Sequence of chain 2.A:
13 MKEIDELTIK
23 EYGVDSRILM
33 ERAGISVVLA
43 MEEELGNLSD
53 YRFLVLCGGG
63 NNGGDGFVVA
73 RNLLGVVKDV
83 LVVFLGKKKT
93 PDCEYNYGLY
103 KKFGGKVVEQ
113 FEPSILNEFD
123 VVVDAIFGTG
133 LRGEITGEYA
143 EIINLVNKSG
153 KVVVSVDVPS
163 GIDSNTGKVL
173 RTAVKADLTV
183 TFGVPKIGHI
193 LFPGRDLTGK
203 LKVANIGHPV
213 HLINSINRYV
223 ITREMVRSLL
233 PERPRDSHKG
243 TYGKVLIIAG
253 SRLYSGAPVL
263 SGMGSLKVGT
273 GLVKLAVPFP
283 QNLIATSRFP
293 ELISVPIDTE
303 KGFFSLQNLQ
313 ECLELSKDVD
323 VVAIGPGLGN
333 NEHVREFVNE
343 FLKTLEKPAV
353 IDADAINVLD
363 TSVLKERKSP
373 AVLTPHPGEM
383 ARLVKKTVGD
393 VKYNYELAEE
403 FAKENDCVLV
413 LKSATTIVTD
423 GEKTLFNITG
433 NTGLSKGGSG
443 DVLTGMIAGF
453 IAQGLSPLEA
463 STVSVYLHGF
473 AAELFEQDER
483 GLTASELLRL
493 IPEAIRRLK

Binding-site contacts:
Ligand atom CH2 contacts residue ARG34 of chain 6.A at 3.4 Å.
Ligand atom CB contacts residue ASN49 of chain 2.A at 3.9 Å.
Ligand atom CA contacts residue VAL205 of chain 6.A at 3.3 Å (hydrophobic).
Ligand atom CD1 contacts residue ASN207 of chain 6.A at 3.4 Å.
Ligand atom O contacts residue ASN207 of chain 6.A at 2.8 Å (h-bond).
Ligand atom N contacts residue GLU44 of chain 2.A at 2.8 Å (salt-bridge).
Ligand atom CG contacts residue VAL40 of chain 2.A at 3.8 Å (hydrophobic).
Ligand atom CH2 contacts residue ILE37 of chain 2.A at 3.7 Å (hydrophobic).
Ligand atom CE2 contacts residue ASN207 of chain 6.A at 3.5 Å.
Ligand atom CE3 contacts residue LEU41 of chain 2.A at 3.8 Å (hydrophobic).
Ligand atom CD1 contacts residue ASN74 of chain 2.A at 3.9 Å.
Ligand atom O contacts residue VAL205 of chain 6.A at 2.9 Å (h-bond).
Ligand atom CZ2 contacts residue ARG34 of chain 6.A at 3.7 Å.
Ligand atom C contacts residue VAL205 of chain 6.A at 3.6 Å (hydrophobic).
Ligand atom CZ2 contacts residue ASN207 of chain 6.A at 3.7 Å.
Ligand atom N contacts residue VAL205 of chain 6.A at 3.0 Å (h-bond).
Ligand atom NE1 contacts residue VAL40 of chain 2.A at 3.8 Å.
Ligand atom CZ2 contacts residue ASN74 of chain 2.A at 3.4 Å.
Ligand atom N contacts residue GLU44 of chain 2.A at 2.8 Å (salt-bridge).
Ligand atom CD1 contacts residue VAL205 of chain 6.A at 3.8 Å (hydrophobic).
Ligand atom C contacts residue GLU44 of chain 2.A at 3.4 Å.
Ligand atom NE1 contacts residue ASN74 of chain 2.A at 3.0 Å (h-bond).
Ligand atom CD2 contacts residue GLU45 of chain 6.A at 3.7 Å.
Ligand atom CE1 contacts residue ALA42 of chain 6.A at 3.8 Å (hydrophobic).
Ligand atom O contacts residue VAL205 of chain 6.A at 3.4 Å (h-bond).
Ligand atom O contacts residue ALA206 of chain 6.A at 3.2 Å.
Ligand atom CE2 contacts residue VAL40 of chain 2.A at 3.7 Å (hydrophobic).
Ligand atom CZ contacts residue ALA42 of chain 6.A at 3.5 Å (hydrophobic).
Ligand atom CD1 contacts residue VAL40 of chain 2.A at 3.8 Å (hydrophobic).
Ligand atom CD2 contacts residue VAL40 of chain 2.A at 3.6 Å (hydrophobic).
Ligand atom CZ contacts residue SER38 of chain 6.A at 3.4 Å.
Ligand atom O contacts residue LYS204 of chain 6.A at 3.9 Å.
Ligand atom O contacts residue ASN207 of chain 6.A at 3.2 Å (h-bond).
Ligand atom CB contacts residue GLU44 of chain 2.A at 3.4 Å.
Ligand atom CE2 contacts residue GLU45 of chain 6.A at 3.8 Å.
Ligand atom NE1 contacts residue ASN207 of chain 6.A at 3.6 Å (h-bond).
Ligand atom N contacts residue ASN49 of chain 2.A at 3.6 Å.
Ligand atom CA contacts residue GLU44 of chain 2.A at 3.6 Å.
Ligand atom CA contacts residue GLU44 of chain 2.A at 3.5 Å.
Ligand atom CD2 contacts residue LEU41 of chain 6.A at 3.6 Å (hydrophobic).

Sequence of chain 6.A:
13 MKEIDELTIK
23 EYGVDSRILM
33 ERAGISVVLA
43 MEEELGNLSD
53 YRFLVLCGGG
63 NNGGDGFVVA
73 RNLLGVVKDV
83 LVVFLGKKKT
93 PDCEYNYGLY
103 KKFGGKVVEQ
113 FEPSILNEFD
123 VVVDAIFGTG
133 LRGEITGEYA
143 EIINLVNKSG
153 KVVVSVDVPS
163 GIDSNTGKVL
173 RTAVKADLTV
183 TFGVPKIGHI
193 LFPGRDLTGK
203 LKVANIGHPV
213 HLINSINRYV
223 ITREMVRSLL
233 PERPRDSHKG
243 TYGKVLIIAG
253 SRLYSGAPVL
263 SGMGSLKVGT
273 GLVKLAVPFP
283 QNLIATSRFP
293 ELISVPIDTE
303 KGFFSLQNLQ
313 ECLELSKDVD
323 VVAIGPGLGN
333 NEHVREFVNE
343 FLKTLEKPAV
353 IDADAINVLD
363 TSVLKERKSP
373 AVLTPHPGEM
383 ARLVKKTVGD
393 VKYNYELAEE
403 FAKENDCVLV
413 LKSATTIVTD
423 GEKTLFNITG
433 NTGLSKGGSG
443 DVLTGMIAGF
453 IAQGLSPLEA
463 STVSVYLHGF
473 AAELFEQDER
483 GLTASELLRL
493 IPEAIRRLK

The small molecule below binds the protein below.
Small molecule (SMILES): CC(C)C[C@H](NC(=O)[C@H](CC1=CN=C2C=CC=CC12)NC(=O)[C@H](C)NC(=O)[C@H](C)N)C(=O)N[C@@H](Cc1ccccc1)C(=O)N[C@@H](CCC(=O)O)C(=O)N[C@@H](C)C=O